The small molecule below binds the protein below.
Small molecule (SMILES): CC(=O)N[C@@H]1[C@@H](O)[C@H](O)[C@@H](CO)O[C@H]1O

Sequence of chain 2.A:
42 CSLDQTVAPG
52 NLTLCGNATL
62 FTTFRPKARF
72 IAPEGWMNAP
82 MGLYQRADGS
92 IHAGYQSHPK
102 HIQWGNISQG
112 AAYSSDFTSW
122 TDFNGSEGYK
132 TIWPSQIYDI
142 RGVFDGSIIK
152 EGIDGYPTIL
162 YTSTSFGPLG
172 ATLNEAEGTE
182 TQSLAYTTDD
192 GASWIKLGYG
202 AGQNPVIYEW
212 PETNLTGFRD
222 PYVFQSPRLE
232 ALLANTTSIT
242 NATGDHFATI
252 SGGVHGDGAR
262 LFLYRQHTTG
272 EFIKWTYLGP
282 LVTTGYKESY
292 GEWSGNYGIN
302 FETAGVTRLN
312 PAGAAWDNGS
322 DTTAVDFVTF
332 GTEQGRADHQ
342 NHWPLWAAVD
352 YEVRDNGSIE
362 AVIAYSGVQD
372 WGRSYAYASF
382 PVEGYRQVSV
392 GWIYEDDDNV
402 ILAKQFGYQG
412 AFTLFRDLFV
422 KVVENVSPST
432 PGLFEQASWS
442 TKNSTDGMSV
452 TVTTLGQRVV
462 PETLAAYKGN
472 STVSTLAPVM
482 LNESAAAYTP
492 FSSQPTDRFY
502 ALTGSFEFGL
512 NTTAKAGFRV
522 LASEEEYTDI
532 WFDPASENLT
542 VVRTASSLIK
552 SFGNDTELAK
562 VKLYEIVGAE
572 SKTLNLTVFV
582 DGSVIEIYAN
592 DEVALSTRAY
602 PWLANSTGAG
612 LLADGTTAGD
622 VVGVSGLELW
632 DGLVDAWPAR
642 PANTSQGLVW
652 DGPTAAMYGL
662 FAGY

Binding-site contacts:
Ligand atom C7 contacts residue ASN52 of chain 2.A at 3.5 Å.
Ligand atom C6 contacts residue LEU55 of chain 2.A at 3.7 Å (hydrophobic).
Ligand atom C3 contacts residue ASN52 of chain 2.A at 3.8 Å.
Ligand atom N2 contacts residue ASN52 of chain 2.A at 2.9 Å (h-bond).
Ligand atom C5 contacts residue ASN52 of chain 2.A at 3.6 Å.
Ligand atom O5 contacts residue THR54 of chain 2.A at 3.2 Å (h-bond).
Ligand atom C1 contacts residue ASN52 of chain 2.A at 1.4 Å.
Ligand atom C5 contacts residue LEU55 of chain 2.A at 4.4 Å (hydrophobic).
Ligand atom C4 contacts residue ASN52 of chain 2.A at 4.2 Å.
Ligand atom C2 contacts residue ASN52 of chain 2.A at 2.5 Å.
Ligand atom O7 contacts residue ASN52 of chain 2.A at 4.3 Å.
Ligand atom O6 contacts residue THR54 of chain 2.A at 3.0 Å (h-bond).
Ligand atom O6 contacts residue LEU55 of chain 2.A at 3.4 Å.
Ligand atom C6 contacts residue THR54 of chain 2.A at 3.9 Å.
Ligand atom C8 contacts residue ASN52 of chain 2.A at 3.9 Å.
Ligand atom O5 contacts residue LEU55 of chain 2.A at 3.6 Å.
Ligand atom C1 contacts residue THR54 of chain 2.A at 3.5 Å.
Ligand atom O5 contacts residue ASN52 of chain 2.A at 2.3 Å (h-bond).
Ligand atom C5 contacts residue THR54 of chain 2.A at 3.4 Å.